Sequence of chain 1.A:
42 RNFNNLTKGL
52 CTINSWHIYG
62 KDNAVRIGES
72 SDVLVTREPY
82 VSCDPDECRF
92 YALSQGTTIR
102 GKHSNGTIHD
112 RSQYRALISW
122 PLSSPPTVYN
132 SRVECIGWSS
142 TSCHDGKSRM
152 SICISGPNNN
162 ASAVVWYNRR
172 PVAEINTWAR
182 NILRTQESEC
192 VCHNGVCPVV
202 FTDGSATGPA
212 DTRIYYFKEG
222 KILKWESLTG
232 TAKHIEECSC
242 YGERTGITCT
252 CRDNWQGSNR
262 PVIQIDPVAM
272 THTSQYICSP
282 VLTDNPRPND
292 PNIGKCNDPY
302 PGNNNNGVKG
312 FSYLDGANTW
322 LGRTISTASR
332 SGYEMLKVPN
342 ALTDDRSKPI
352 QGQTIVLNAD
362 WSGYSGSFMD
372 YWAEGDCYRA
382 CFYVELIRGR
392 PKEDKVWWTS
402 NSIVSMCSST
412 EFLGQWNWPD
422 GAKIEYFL

Binding-site contacts:
Ligand atom C7 contacts residue ASN46 of chain 1.A at 3.7 Å.
Ligand atom O7 contacts residue ASN46 of chain 1.A at 4.2 Å.
Ligand atom N2 contacts residue ASN195 of chain 1.A at 3.8 Å.
Ligand atom C5 contacts residue ASN195 of chain 1.A at 4.1 Å.
Ligand atom C1 contacts residue ASN46 of chain 1.A at 1.4 Å.
Ligand atom N2 contacts residue ASN46 of chain 1.A at 2.8 Å (h-bond).
Ligand atom C4 contacts residue ASN46 of chain 1.A at 4.2 Å.
Ligand atom C8 contacts residue ASN43 of chain 1.A at 3.5 Å.
Ligand atom C3 contacts residue ASN195 of chain 1.A at 3.8 Å.
Ligand atom C2 contacts residue ASN195 of chain 1.A at 4.0 Å.
Ligand atom C2 contacts residue ASN46 of chain 1.A at 2.4 Å.
Ligand atom N2 contacts residue PHE44 of chain 1.A at 4.2 Å.
Ligand atom C8 contacts residue PHE44 of chain 1.A at 3.0 Å (hydrophobic).
Ligand atom C7 contacts residue ASN43 of chain 1.A at 4.4 Å.
Ligand atom C5 contacts residue ASN46 of chain 1.A at 3.7 Å.
Ligand atom C3 contacts residue ASN46 of chain 1.A at 3.6 Å.
Ligand atom O5 contacts residue ASN46 of chain 1.A at 2.4 Å (h-bond).
Ligand atom C7 contacts residue PHE44 of chain 1.A at 4.1 Å (hydrophobic).
Ligand atom C1 contacts residue ASN195 of chain 1.A at 3.8 Å.

A small-molecule ligand and the protein it binds are described below.
Small molecule (SMILES): CC(=O)N[C@@H]1[C@@H](O)[C@H](O)[C@@H](CO)O[C@H]1O